Sequence of chain 1.D:
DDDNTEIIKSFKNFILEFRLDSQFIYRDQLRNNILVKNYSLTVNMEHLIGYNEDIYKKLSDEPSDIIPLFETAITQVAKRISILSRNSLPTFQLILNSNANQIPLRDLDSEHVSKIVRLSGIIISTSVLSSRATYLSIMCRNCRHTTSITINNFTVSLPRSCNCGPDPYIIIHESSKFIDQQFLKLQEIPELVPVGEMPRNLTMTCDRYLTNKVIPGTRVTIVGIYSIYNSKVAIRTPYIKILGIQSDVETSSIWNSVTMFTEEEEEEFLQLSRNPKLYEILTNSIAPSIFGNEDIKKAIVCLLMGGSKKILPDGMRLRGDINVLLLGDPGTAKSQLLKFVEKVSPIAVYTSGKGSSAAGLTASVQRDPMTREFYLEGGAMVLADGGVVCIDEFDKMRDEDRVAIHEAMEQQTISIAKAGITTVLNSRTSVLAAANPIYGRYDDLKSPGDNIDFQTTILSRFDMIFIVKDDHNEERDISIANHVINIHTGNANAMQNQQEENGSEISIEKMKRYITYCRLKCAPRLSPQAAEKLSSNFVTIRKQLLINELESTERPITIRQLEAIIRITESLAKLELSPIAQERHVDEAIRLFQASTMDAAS

A small-molecule ligand and the protein it binds are described below.
Small molecule (SMILES): Nc1ncnc2c1ncn2[C@@H]1O[C@H](CO[P](=O)(O)O[P](=O)(O)NP(=O)(O)O)[C@@H](O)[C@H]1O

Sequence of chain 1.A:
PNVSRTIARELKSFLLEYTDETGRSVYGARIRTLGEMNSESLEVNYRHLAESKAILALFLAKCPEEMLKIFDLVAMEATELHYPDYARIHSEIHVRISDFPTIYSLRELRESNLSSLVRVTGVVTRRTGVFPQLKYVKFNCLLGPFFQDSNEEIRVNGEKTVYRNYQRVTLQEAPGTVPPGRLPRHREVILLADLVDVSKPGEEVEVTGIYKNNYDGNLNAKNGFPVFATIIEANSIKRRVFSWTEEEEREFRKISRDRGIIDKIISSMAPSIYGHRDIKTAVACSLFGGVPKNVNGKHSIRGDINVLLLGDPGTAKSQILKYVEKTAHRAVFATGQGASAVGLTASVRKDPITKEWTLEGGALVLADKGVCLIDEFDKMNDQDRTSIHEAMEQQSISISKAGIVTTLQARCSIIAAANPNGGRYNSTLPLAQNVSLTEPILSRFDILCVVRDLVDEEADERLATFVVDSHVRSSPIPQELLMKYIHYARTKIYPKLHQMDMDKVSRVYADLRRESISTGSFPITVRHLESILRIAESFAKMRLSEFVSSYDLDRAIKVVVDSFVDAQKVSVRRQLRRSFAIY

Binding-site contacts:
Ligand atom O3A contacts residue ARG676 of chain 1.A at 2.8 Å (salt-bridge).
Ligand atom C2 contacts residue VAL807 of chain 1.A at 3.4 Å (hydrophobic).
Ligand atom O5' contacts residue ALA421 of chain 1.D at 3.3 Å.
Ligand atom N3B contacts residue SER423 of chain 1.D at 3.0 Å (h-bond).
Ligand atom O3A contacts residue GLU625 of chain 1.A at 2.8 Å (salt-bridge).
Ligand atom O3G contacts residue LYS422 of chain 1.D at 2.5 Å (salt-bridge).
Ligand atom N6 contacts residue ILE378 of chain 1.D at 3.1 Å.
Ligand atom C5' contacts residue ALA421 of chain 1.D at 3.3 Å (hydrophobic).
Ligand atom PG contacts residue SER423 of chain 1.D at 3.2 Å.
Ligand atom N3B contacts residue GLU625 of chain 1.A at 2.5 Å (salt-bridge).
Ligand atom O1B contacts residue LYS422 of chain 1.D at 3.2 Å (salt-bridge).
Ligand atom O1B contacts residue ALA421 of chain 1.D at 3.4 Å.
Ligand atom O3G contacts residue ARG676 of chain 1.A at 3.1 Å (salt-bridge).
Ligand atom O2B contacts residue ARG676 of chain 1.A at 3.4 Å (salt-bridge).
Ligand atom O2B contacts residue LYS422 of chain 1.D at 2.2 Å (salt-bridge).
Ligand atom O3' contacts residue ARG808 of chain 1.A at 3.3 Å.
Ligand atom PA contacts residue GLY419 of chain 1.D at 3.2 Å.
Ligand atom O2' contacts residue GLU811 of chain 1.A at 3.2 Å.
Ligand atom C8 contacts residue GLN424 of chain 1.D at 3.5 Å.
Ligand atom O2A contacts residue ALA421 of chain 1.D at 2.5 Å (h-bond).
Ligand atom O1A contacts residue ARG808 of chain 1.A at 3.0 Å.
Ligand atom O2G contacts residue LYS422 of chain 1.D at 3.2 Å.
Ligand atom N3 contacts residue VAL807 of chain 1.A at 3.2 Å.
Ligand atom C4' contacts residue ARG808 of chain 1.A at 3.5 Å.
Ligand atom C3' contacts residue GLN424 of chain 1.D at 3.2 Å.
Ligand atom O1A contacts residue GLY419 of chain 1.D at 2.8 Å (h-bond).
Ligand atom N6 contacts residue PHE379 of chain 1.D at 3.2 Å (h-bond).
Ligand atom PG contacts residue LYS422 of chain 1.D at 3.4 Å.
Ligand atom PB contacts residue ARG676 of chain 1.A at 3.3 Å.
Ligand atom O3G contacts residue ASN524 of chain 1.D at 2.6 Å (h-bond).
Ligand atom O1B contacts residue SER423 of chain 1.D at 2.5 Å (h-bond).
Ligand atom O2' contacts residue ILE533 of chain 1.A at 3.3 Å.
Ligand atom N3B contacts residue ARG676 of chain 1.A at 3.4 Å (salt-bridge).
Ligand atom C2' contacts residue GLN424 of chain 1.D at 3.2 Å.
Ligand atom PB contacts residue GLU625 of chain 1.A at 3.1 Å.
Ligand atom O1G contacts residue ASN524 of chain 1.D at 3.3 Å (h-bond).
Ligand atom O2G contacts residue SER423 of chain 1.D at 2.5 Å (h-bond).
Ligand atom O2A contacts residue THR420 of chain 1.D at 2.5 Å (h-bond).
Ligand atom O2A contacts residue GLY419 of chain 1.D at 2.7 Å (h-bond).
Ligand atom O1G contacts residue HIS621 of chain 1.A at 3.3 Å.